Sequence of chain 1.A:
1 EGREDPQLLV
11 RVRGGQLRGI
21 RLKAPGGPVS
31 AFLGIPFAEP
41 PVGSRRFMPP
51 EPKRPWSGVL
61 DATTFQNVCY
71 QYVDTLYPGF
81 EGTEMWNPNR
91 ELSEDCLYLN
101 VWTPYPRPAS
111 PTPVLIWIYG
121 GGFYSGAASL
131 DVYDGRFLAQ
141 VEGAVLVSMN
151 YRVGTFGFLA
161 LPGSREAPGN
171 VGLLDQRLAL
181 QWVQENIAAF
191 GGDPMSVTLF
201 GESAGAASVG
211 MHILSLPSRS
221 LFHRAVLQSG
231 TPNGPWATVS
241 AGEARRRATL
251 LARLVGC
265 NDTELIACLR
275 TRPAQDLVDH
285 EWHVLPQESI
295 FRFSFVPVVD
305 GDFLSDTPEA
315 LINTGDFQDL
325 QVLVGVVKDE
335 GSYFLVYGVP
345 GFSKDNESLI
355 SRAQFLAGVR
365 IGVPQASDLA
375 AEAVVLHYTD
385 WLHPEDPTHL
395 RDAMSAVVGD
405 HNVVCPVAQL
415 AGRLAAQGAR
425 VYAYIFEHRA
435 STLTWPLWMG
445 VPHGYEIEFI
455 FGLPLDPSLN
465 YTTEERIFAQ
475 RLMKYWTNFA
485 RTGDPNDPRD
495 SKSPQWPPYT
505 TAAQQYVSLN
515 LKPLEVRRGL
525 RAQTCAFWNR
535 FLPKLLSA

Binding-site contacts:
Ligand atom C1 contacts residue ASN464 of chain 1.A at 1.4 Å.
Ligand atom C4 contacts residue ASN464 of chain 1.A at 4.2 Å.
Ligand atom C5 contacts residue ASN464 of chain 1.A at 3.7 Å.
Ligand atom C8 contacts residue SER462 of chain 1.A at 3.7 Å.
Ligand atom C7 contacts residue SER462 of chain 1.A at 4.4 Å.
Ligand atom O5 contacts residue ASN464 of chain 1.A at 2.4 Å (h-bond).
Ligand atom C6 contacts residue ASN464 of chain 1.A at 4.5 Å.
Ligand atom O7 contacts residue ASN464 of chain 1.A at 3.6 Å.
Ligand atom C8 contacts residue LEU463 of chain 1.A at 4.1 Å (hydrophobic).
Ligand atom N2 contacts residue SER462 of chain 1.A at 4.2 Å.
Ligand atom C3 contacts residue ASN464 of chain 1.A at 3.9 Å.
Ligand atom C7 contacts residue ASN464 of chain 1.A at 3.4 Å.
Ligand atom C2 contacts residue ASN464 of chain 1.A at 2.5 Å.
Ligand atom C8 contacts residue ASN464 of chain 1.A at 4.2 Å.
Ligand atom N2 contacts residue ASN464 of chain 1.A at 3.1 Å (h-bond).

The protein below binds the small molecule below.
Small molecule (SMILES): CC(=O)N[C@@H]1[C@@H](O)[C@H](O)[C@@H](CO)O[C@H]1O